Binding-site contacts:
Ligand atom C2 contacts residue ASN1134 of chain 1.C at 2.4 Å.
Ligand atom C4 contacts residue ASN1134 of chain 1.C at 4.2 Å.
Ligand atom C8 contacts residue ILE1132 of chain 1.C at 4.3 Å (hydrophobic).
Ligand atom O5 contacts residue ASN1134 of chain 1.C at 2.4 Å (h-bond).
Ligand atom C7 contacts residue ASN1134 of chain 1.C at 3.1 Å.
Ligand atom C5 contacts residue ASN1134 of chain 1.C at 3.7 Å.
Ligand atom C1 contacts residue ASN1134 of chain 1.C at 1.4 Å.
Ligand atom C3 contacts residue ASN1134 of chain 1.C at 3.8 Å.
Ligand atom N2 contacts residue ASN1134 of chain 1.C at 2.9 Å (h-bond).
Ligand atom C8 contacts residue ASN1134 of chain 1.C at 4.4 Å.
Ligand atom O7 contacts residue ASN1134 of chain 1.C at 3.0 Å (h-bond).

Sequence of chain 1.C:
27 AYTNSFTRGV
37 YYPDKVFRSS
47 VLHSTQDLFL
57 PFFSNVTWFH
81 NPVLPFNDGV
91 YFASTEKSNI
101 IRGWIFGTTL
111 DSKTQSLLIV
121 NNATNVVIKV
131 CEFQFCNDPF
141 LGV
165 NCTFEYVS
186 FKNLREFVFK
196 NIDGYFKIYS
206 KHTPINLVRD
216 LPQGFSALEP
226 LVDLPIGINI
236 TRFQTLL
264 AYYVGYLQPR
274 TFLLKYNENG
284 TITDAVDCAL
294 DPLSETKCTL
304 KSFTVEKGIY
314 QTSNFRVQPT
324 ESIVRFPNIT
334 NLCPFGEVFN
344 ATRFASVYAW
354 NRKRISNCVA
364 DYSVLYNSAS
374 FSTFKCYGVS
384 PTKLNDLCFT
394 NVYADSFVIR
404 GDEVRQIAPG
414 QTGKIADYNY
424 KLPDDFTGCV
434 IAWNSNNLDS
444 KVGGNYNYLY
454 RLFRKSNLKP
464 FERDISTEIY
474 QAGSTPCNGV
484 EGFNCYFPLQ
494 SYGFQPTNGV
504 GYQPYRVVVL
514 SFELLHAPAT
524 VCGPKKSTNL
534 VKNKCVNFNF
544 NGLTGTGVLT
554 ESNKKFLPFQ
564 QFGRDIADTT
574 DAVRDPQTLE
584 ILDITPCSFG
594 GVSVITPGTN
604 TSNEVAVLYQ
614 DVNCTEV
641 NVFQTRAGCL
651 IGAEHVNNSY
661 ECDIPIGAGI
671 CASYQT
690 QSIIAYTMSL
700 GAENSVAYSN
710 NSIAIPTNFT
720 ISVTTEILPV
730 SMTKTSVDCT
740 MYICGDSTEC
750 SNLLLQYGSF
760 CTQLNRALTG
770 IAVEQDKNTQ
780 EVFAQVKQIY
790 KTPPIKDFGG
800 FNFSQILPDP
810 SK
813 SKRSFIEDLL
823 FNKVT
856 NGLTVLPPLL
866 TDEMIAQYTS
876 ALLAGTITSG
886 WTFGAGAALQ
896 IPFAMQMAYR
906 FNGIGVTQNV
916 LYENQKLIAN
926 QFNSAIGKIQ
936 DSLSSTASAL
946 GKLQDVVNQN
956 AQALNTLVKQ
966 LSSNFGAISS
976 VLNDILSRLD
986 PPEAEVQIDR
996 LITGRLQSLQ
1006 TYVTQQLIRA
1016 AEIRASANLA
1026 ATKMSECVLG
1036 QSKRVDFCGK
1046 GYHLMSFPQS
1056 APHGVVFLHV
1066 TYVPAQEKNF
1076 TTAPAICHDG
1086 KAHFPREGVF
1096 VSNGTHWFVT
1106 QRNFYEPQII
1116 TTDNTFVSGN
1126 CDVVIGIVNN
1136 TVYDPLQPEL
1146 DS

This protein binds this small molecule.
Small molecule (SMILES): CC(=O)N[C@H]1[C@H](O[C@H]2[C@H](O)[C@@H](NC(C)=O)CO[C@@H]2CO)O[C@H](CO)[C@@H](O)[C@@H]1O